Sequence of chain 1.B:
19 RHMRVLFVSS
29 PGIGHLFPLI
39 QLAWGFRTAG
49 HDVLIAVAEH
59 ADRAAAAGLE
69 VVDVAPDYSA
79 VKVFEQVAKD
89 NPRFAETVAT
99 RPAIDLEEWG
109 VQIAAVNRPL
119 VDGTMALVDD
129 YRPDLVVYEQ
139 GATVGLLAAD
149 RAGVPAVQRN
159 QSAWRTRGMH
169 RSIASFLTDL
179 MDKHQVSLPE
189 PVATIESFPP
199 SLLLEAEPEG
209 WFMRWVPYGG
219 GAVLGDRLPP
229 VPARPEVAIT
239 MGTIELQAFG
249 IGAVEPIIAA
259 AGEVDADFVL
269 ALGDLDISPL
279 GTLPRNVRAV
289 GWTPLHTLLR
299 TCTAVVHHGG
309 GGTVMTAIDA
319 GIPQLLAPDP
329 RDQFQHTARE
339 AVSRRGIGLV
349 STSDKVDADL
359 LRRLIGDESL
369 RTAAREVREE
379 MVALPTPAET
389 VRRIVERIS

A protein and the small-molecule ligand that binds it are described below.
Small molecule (SMILES): COC(=O)NC1=C2/C(=C\CSSSC)[C@](O)(C#C/C=C\C#C[C@@H]2O[C@@H]2O[C@H](C)[C@@H](NO)[C@H](O)[C@H]2O)CC1=O

Binding-site contacts:
Ligand atom C24 contacts residue GLY32 of chain 1.B at 3.6 Å.
Ligand atom N1 contacts residue PHE82 of chain 1.B at 3.5 Å.
Ligand atom O9 contacts residue GLN333 of chain 1.B at 2.6 Å (h-bond).
Ligand atom N2 contacts residue GLY309 of chain 1.B at 3.1 Å (h-bond).
Ligand atom C23 contacts residue TYD1 of chain 1.F at 3.4 Å.
Ligand atom C8 contacts residue ILE242 of chain 1.B at 3.6 Å (hydrophobic).
Ligand atom C20 contacts residue TYD1 of chain 1.F at 3.7 Å.
Ligand atom C10 contacts residue HIS33 of chain 1.B at 3.8 Å.
Ligand atom N2 contacts residue TYD1 of chain 1.F at 3.0 Å (h-bond).
Ligand atom C1 contacts residue PHE332 of chain 1.B at 3.6 Å (hydrophobic).
Ligand atom C8 contacts residue ASP330 of chain 1.B at 3.3 Å.
Ligand atom O4 contacts residue ILE111 of chain 1.B at 3.7 Å.
Ligand atom C17 contacts residue PHE332 of chain 1.B at 3.7 Å (hydrophobic).
Ligand atom O6 contacts residue GLY309 of chain 1.B at 3.4 Å (h-bond).
Ligand atom C18 contacts residue TRP162 of chain 1.B at 3.5 Å (hydrophobic).
Ligand atom C18 contacts residue GLN138 of chain 1.B at 3.4 Å.
Ligand atom O1 contacts residue PHE332 of chain 1.B at 3.4 Å.
Ligand atom N2 contacts residue SER160 of chain 1.B at 3.3 Å (h-bond).
Ligand atom O8 contacts residue GLN333 of chain 1.B at 2.8 Å (h-bond).
Ligand atom O9 contacts residue GLY308 of chain 1.B at 3.4 Å.
Ligand atom O8 contacts residue TYD1 of chain 1.F at 2.8 Å (h-bond).
Ligand atom C18 contacts residue LEU104 of chain 1.B at 3.6 Å (hydrophobic).
Ligand atom S1 contacts residue PHE332 of chain 1.B at 3.8 Å.
Ligand atom O1 contacts residue GLN110 of chain 1.B at 3.0 Å (h-bond).
Ligand atom O9 contacts residue PHE332 of chain 1.B at 3.4 Å (h-bond).
Ligand atom C12 contacts residue PRO29 of chain 1.B at 3.7 Å (hydrophobic).
Ligand atom N1 contacts residue PHE332 of chain 1.B at 3.8 Å.
Ligand atom O2 contacts residue PHE332 of chain 1.B at 3.2 Å.
Ligand atom C19 contacts residue TYD1 of chain 1.F at 3.5 Å.
Ligand atom C21 contacts residue GLN333 of chain 1.B at 3.6 Å.
Ligand atom O1 contacts residue PHE82 of chain 1.B at 3.3 Å.
Ligand atom C13 contacts residue HIS33 of chain 1.B at 3.7 Å.
Ligand atom O6 contacts residue SER160 of chain 1.B at 2.7 Å (h-bond).
Ligand atom O2 contacts residue GLN333 of chain 1.B at 3.7 Å.
Ligand atom C1 contacts residue PHE82 of chain 1.B at 3.6 Å (hydrophobic).
Ligand atom C16 contacts residue HIS33 of chain 1.B at 3.7 Å.
Ligand atom C21 contacts residue TYD1 of chain 1.F at 3.5 Å.
Ligand atom C24 contacts residue GLN159 of chain 1.B at 3.7 Å.
Ligand atom S3 contacts residue GLY139 of chain 1.B at 3.6 Å (h-bond).
Ligand atom C11 contacts residue PRO29 of chain 1.B at 3.5 Å (hydrophobic).